Binding-site contacts:
Ligand atom CD contacts residue ASP260 of chain 2.B at 4.0 Å.
Ligand atom O contacts residue HIS350 of chain 2.B at 4.0 Å.
Ligand atom CB contacts residue ARG370 of chain 2.B at 4.0 Å.
Ligand atom C contacts residue HIS350 of chain 2.B at 4.1 Å.
Ligand atom CG contacts residue ARG370 of chain 2.B at 4.1 Å.
Ligand atom C contacts residue ARG370 of chain 2.B at 3.5 Å.
Ligand atom CB contacts residue HIS350 of chain 2.B at 3.5 Å.
Ligand atom CB contacts residue GLU383 of chain 2.B at 3.7 Å.
Ligand atom O contacts residue HIS243 of chain 2.B at 3.4 Å (h-bond).
Ligand atom C contacts residue HIS361 of chain 2.B at 3.9 Å.
Ligand atom O contacts residue HIS361 of chain 2.B at 3.6 Å.
Ligand atom CD2 contacts residue TYR366 of chain 2.B at 3.7 Å (hydrophobic).
Ligand atom CB contacts residue HIS361 of chain 2.B at 4.2 Å.
Ligand atom C contacts residue ARG153 of chain 1.B at 4.1 Å.
Ligand atom CD2 contacts residue ARG370 of chain 2.B at 3.8 Å.
Ligand atom N contacts residue GLU383 of chain 2.B at 3.6 Å.
Ligand atom CB contacts residue HIS354 of chain 2.B at 4.0 Å.
Ligand atom CD1 contacts residue HIS361 of chain 2.B at 3.7 Å.
Ligand atom CD2 contacts residue HIS354 of chain 2.B at 3.7 Å.
Ligand atom CA contacts residue GLU383 of chain 2.B at 3.4 Å.
Ligand atom CG contacts residue HIS350 of chain 2.B at 4.0 Å.
Ligand atom CG contacts residue ARG153 of chain 1.B at 3.9 Å.
Ligand atom CG contacts residue ARG404 of chain 2.B at 3.4 Å.
Ligand atom CG contacts residue GLU383 of chain 2.B at 3.6 Å.
Ligand atom O contacts residue TRP88 of chain 2.A at 3.6 Å.
Ligand atom OXT contacts residue HIS350 of chain 2.B at 3.9 Å.
Ligand atom O contacts residue GLY351 of chain 2.B at 3.6 Å.
Ligand atom CD contacts residue ARG404 of chain 2.B at 3.7 Å.
Ligand atom CD contacts residue HIS243 of chain 2.B at 3.5 Å.
Ligand atom O contacts residue ARG370 of chain 2.B at 3.5 Å (salt-bridge).
Ligand atom C contacts residue GLY351 of chain 2.B at 3.6 Å.
Ligand atom N contacts residue HIS361 of chain 2.B at 4.3 Å.
Ligand atom CD contacts residue GLU383 of chain 2.B at 4.1 Å.
Ligand atom OXT contacts residue GLY351 of chain 2.B at 2.7 Å (h-bond).
Ligand atom N contacts residue HIS243 of chain 2.B at 3.6 Å.
Ligand atom N contacts residue HIS354 of chain 2.B at 4.2 Å.
Ligand atom O contacts residue TRP88 of chain 2.A at 4.1 Å.
Ligand atom O contacts residue ARG153 of chain 1.B at 3.4 Å (salt-bridge).
Ligand atom CD contacts residue LEU242 of chain 2.B at 4.3 Å (hydrophobic).
Ligand atom OXT contacts residue ARG370 of chain 2.B at 3.1 Å (salt-bridge).

A protein and the small-molecule ligand that binds it are described below.
Small molecule (SMILES): CC(C)C[C@H](NC(=O)[C@@H]1CCCN1)C(=O)O

Sequence of chain 2.B:
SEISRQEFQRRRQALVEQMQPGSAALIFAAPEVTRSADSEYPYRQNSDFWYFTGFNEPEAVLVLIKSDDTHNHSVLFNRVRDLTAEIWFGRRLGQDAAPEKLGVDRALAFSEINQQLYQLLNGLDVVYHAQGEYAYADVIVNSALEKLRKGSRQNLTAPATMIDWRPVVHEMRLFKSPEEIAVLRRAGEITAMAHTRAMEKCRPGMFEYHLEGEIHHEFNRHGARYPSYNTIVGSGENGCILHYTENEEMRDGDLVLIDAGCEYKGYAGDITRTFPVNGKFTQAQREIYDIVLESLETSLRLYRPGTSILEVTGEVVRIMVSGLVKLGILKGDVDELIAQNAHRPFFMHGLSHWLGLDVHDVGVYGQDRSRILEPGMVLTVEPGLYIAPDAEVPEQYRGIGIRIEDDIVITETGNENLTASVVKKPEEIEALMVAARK

Sequence of chain 2.A:
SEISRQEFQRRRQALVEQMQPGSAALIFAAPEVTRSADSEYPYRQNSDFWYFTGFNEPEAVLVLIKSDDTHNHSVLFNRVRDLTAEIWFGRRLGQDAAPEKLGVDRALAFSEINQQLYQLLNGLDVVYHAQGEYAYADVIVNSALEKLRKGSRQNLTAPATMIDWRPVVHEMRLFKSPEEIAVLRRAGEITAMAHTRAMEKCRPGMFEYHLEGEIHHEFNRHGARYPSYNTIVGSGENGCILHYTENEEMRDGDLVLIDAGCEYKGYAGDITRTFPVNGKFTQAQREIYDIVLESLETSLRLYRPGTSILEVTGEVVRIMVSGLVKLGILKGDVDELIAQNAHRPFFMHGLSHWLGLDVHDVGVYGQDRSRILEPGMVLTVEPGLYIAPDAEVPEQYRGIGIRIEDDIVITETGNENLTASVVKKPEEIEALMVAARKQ

Sequence of chain 1.B:
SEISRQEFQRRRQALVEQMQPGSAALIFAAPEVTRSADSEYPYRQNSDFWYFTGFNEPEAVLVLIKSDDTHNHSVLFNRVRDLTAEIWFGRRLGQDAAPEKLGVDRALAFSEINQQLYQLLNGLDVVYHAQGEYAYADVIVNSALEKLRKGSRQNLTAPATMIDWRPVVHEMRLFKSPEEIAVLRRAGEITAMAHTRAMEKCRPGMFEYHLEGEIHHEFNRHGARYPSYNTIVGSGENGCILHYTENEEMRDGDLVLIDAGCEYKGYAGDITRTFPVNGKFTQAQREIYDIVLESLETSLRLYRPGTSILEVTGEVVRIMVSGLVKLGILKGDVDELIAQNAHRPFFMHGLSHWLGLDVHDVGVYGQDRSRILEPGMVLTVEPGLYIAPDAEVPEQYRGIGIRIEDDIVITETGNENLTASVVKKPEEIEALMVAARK